Sequence of chain 1.A:
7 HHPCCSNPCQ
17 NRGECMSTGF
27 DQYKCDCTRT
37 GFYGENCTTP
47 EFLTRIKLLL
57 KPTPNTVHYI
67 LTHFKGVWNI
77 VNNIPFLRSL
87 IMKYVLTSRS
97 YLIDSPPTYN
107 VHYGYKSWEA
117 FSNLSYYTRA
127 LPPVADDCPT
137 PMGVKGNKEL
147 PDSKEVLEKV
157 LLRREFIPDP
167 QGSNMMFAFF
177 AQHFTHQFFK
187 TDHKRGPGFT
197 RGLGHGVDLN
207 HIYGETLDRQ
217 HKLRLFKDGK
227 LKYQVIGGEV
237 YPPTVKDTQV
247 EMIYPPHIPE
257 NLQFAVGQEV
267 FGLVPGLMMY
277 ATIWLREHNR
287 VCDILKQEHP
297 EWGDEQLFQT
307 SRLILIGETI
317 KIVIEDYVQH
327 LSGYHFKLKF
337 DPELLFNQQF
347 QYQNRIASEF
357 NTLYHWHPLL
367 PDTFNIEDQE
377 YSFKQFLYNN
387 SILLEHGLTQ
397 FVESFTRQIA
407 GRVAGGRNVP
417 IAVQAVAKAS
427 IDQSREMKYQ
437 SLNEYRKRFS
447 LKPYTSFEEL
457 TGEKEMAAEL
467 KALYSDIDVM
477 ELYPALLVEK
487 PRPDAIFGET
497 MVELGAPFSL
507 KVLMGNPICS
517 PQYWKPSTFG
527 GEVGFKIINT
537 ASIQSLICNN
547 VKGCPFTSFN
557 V

Sequence of chain 1.B:
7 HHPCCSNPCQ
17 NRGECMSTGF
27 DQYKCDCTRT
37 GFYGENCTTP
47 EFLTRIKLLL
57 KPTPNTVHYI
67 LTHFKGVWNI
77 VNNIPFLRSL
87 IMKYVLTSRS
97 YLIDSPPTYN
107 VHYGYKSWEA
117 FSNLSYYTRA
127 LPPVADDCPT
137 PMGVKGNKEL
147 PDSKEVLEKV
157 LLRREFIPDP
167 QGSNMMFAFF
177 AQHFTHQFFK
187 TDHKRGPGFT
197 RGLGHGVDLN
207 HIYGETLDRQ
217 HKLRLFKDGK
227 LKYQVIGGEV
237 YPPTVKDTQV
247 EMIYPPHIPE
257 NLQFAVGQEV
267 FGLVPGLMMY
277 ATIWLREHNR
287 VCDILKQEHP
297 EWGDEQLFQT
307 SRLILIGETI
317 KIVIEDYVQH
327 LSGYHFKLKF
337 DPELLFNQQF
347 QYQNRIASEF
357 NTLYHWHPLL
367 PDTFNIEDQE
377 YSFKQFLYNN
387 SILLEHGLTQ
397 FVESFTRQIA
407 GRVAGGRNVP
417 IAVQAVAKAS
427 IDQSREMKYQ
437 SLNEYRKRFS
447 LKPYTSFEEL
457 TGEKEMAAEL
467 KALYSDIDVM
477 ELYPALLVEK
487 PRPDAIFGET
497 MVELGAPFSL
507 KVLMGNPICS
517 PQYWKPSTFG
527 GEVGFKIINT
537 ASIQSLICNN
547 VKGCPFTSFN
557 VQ

Binding-site contacts:
Ligand atom C6 contacts residue TYR122 of chain 1.A at 3.5 Å (hydrophobic).
Ligand atom C2 contacts residue LEU213 of chain 1.B at 4.2 Å (hydrophobic).
Ligand atom C2 contacts residue ARG191 of chain 1.A at 4.2 Å.
Ligand atom O7 contacts residue ASN119 of chain 1.A at 3.7 Å.
Ligand atom C5 contacts residue ASP214 of chain 1.B at 3.9 Å.
Ligand atom C6 contacts residue ASP214 of chain 1.B at 2.9 Å.
Ligand atom C1 contacts residue TYR122 of chain 1.A at 4.1 Å (hydrophobic).
Ligand atom C4 contacts residue LEU213 of chain 1.B at 3.8 Å (hydrophobic).
Ligand atom O5 contacts residue ASN119 of chain 1.A at 2.3 Å (h-bond).
Ligand atom O5 contacts residue GLU115 of chain 1.A at 3.5 Å (salt-bridge).
Ligand atom O5 contacts residue LEU213 of chain 1.B at 3.9 Å.
Ligand atom O6 contacts residue LEU213 of chain 1.B at 3.9 Å.
Ligand atom C6 contacts residue ASP214 of chain 1.B at 3.4 Å.
Ligand atom C7 contacts residue ASN119 of chain 1.A at 3.6 Å.
Ligand atom O3 contacts residue LEU213 of chain 1.B at 4.0 Å.
Ligand atom C1 contacts residue GLU115 of chain 1.A at 3.6 Å.
Ligand atom C3 contacts residue LEU213 of chain 1.B at 4.2 Å (hydrophobic).
Ligand atom C5 contacts residue ASN119 of chain 1.A at 3.6 Å.
Ligand atom O5 contacts residue ASP214 of chain 1.B at 3.7 Å.
Ligand atom C2 contacts residue GLU115 of chain 1.A at 4.2 Å.
Ligand atom O4 contacts residue ARG191 of chain 1.A at 3.2 Å (salt-bridge).
Ligand atom C3 contacts residue ASN119 of chain 1.A at 3.8 Å.
Ligand atom C5 contacts residue LEU213 of chain 1.B at 4.1 Å (hydrophobic).
Ligand atom C4 contacts residue ARG191 of chain 1.A at 4.1 Å.
Ligand atom C7 contacts residue ARG191 of chain 1.A at 3.8 Å.
Ligand atom C4 contacts residue ASN119 of chain 1.A at 4.2 Å.
Ligand atom O7 contacts residue ARG191 of chain 1.A at 3.9 Å.
Ligand atom O6 contacts residue TYR122 of chain 1.A at 3.5 Å (h-bond).
Ligand atom C8 contacts residue ARG191 of chain 1.A at 2.9 Å.
Ligand atom C5 contacts residue PHE195 of chain 1.A at 3.9 Å (hydrophobic).
Ligand atom C6 contacts residue LEU213 of chain 1.B at 4.1 Å (hydrophobic).
Ligand atom O6 contacts residue ASP214 of chain 1.B at 2.6 Å (salt-bridge).
Ligand atom O5 contacts residue PHE195 of chain 1.A at 4.2 Å.
Ligand atom C6 contacts residue PHE195 of chain 1.A at 3.7 Å (hydrophobic).
Ligand atom C1 contacts residue ASN119 of chain 1.A at 1.4 Å.
Ligand atom C3 contacts residue ARG191 of chain 1.A at 4.0 Å.
Ligand atom N2 contacts residue ASN119 of chain 1.A at 3.0 Å (h-bond).
Ligand atom O5 contacts residue TYR122 of chain 1.A at 3.5 Å.
Ligand atom C2 contacts residue ASN119 of chain 1.A at 2.5 Å.
Ligand atom O7 contacts residue LEU213 of chain 1.B at 4.0 Å.

The small molecule below binds the protein below.
Small molecule (SMILES): CC(=O)N[C@H]1[C@H](O[C@H]2[C@H](O)[C@@H](NC(C)=O)CO[C@@H]2CO)O[C@H](CO)[C@@H](O[C@H]2O[C@H](CO)[C@@H](O)[C@H](O)[C@@H]2O)[C@@H]1O